Sequence of chain 1.B:
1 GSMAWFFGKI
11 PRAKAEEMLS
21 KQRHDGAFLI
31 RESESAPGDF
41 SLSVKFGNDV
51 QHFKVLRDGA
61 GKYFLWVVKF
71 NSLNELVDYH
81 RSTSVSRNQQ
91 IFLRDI

Sequence of chain 2.B:
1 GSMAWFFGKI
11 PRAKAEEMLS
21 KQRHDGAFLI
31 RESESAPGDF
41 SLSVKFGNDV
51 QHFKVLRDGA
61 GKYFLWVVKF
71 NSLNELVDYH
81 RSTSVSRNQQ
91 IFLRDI

Binding-site contacts:
Ligand atom C contacts residue HIS52 of chain 1.B at 3.5 Å.
Ligand atom C6 contacts residue ARG12 of chain 1.B at 3.5 Å.
Ligand atom CB contacts residue HIS52 of chain 1.B at 3.5 Å.
Ligand atom N contacts residue HIS52 of chain 1.B at 2.8 Å (h-bond).
Ligand atom OD1 contacts residue LYS54 of chain 1.B at 2.8 Å (salt-bridge).
Ligand atom O3P contacts residue SER33 of chain 1.B at 2.7 Å (h-bond).
Ligand atom O2P contacts residue ARG87 of chain 1.B at 3.1 Å (salt-bridge).
Ligand atom P contacts residue ARG87 of chain 1.B at 3.5 Å.
Ligand atom O contacts residue PTR2 of chain 2.D at 3.2 Å (h-bond).
Ligand atom O13 contacts residue PTR2 of chain 2.D at 3.0 Å (h-bond).
Ligand atom O3P contacts residue SER86 of chain 1.B at 3.5 Å.
Ligand atom ND2 contacts residue LEU65 of chain 1.B at 2.8 Å (h-bond).
Ligand atom OD1 contacts residue PHE53 of chain 1.B at 3.4 Å.
Ligand atom N contacts residue PTR2 of chain 2.D at 3.1 Å (h-bond).
Ligand atom P contacts residue SER35 of chain 1.B at 3.5 Å.
Ligand atom CE2 contacts residue SER41 of chain 1.B at 3.5 Å.
Ligand atom O1P contacts residue SER35 of chain 1.B at 2.5 Å (h-bond).
Ligand atom N11 contacts residue SER35 of chain 1.B at 2.9 Å (h-bond).
Ligand atom O13 contacts residue MAZ1 of chain 2.D at 2.9 Å (h-bond).
Ligand atom CD1 contacts residue PTR2 of chain 2.D at 3.5 Å.
Ligand atom O1P contacts residue ASN88 of chain 1.B at 3.0 Å (h-bond).
Ligand atom CD1 contacts residue GLN51 of chain 1.B at 3.4 Å.
Ligand atom ND2 contacts residue LYS54 of chain 1.B at 3.0 Å (salt-bridge).
Ligand atom CA contacts residue HIS52 of chain 1.B at 3.0 Å.
Ligand atom O2P contacts residue ARG31 of chain 1.B at 2.9 Å (salt-bridge).
Ligand atom O1P contacts residue SER86 of chain 1.B at 2.7 Å (h-bond).
Ligand atom O3P contacts residue ARG31 of chain 1.B at 2.8 Å (salt-bridge).
Ligand atom O3P contacts residue ARG87 of chain 1.B at 2.5 Å (salt-bridge).
Ligand atom C1 contacts residue ARG12 of chain 1.B at 3.2 Å.
Ligand atom C2 contacts residue ARG12 of chain 1.B at 3.2 Å.
Ligand atom O3P contacts residue SER41 of chain 1.B at 2.8 Å (h-bond).
Ligand atom O2P contacts residue ARG12 of chain 1.B at 2.8 Å (salt-bridge).
Ligand atom O18 contacts residue ARG12 of chain 1.B at 2.9 Å (salt-bridge).
Ligand atom O2P contacts residue ASN88 of chain 1.B at 3.4 Å (h-bond).
Ligand atom O1P contacts residue ARG87 of chain 1.B at 3.4 Å (salt-bridge).
Ligand atom OH contacts residue SER35 of chain 1.B at 3.2 Å (h-bond).
Ligand atom N contacts residue MAZ1 of chain 2.D at 3.0 Å (h-bond).
Ligand atom CD2 contacts residue PHE53 of chain 1.B at 3.4 Å (hydrophobic).
Ligand atom O contacts residue MAZ1 of chain 2.D at 3.5 Å (h-bond).
Ligand atom C16 contacts residue MAZ1 of chain 2.D at 3.3 Å.

The protein below binds the small molecule below.
Small molecule (SMILES): C[C@@](Cc1ccc(OP(=O)(O)O)cc1)(NC(=O)[C@H](Cc1ccc(OP(=O)(O)O)cc1)NC(=O)OCc1cccc(N)c1)C(=O)N[C@@H](CC(N)=O)C(=O)O

Sequence of chain 2.D:
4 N